Sequence of chain 1.C:
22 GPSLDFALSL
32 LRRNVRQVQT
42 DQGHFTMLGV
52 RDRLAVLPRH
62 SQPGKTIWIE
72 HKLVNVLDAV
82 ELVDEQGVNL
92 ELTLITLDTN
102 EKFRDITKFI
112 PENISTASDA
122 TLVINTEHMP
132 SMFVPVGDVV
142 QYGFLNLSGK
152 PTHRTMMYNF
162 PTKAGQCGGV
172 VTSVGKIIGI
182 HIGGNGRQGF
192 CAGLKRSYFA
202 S

Binding-site contacts:
Ligand atom C15 contacts residue HIS61 of chain 1.C at 3.6 Å.
Ligand atom C9 contacts residue GLU92 of chain 1.C at 3.8 Å.
Ligand atom C19 contacts residue LYS164 of chain 1.C at 3.5 Å.
Ligand atom O4 contacts residue GLY184 of chain 1.C at 3.5 Å.
Ligand atom F1 contacts residue ASN90 of chain 1.C at 3.8 Å.
Ligand atom O2 contacts residue CYS168 of chain 1.C at 2.0 Å.
Ligand atom C20 contacts residue GLY185 of chain 1.C at 3.6 Å.
Ligand atom O4 contacts residue LEU148 of chain 1.C at 2.5 Å.
Ligand atom C21 contacts residue GLY185 of chain 1.C at 3.6 Å.
Ligand atom O5 contacts residue GLY185 of chain 1.C at 3.0 Å (h-bond).
Ligand atom N4 contacts residue HIS61 of chain 1.C at 3.7 Å.
Ligand atom C12 contacts residue LEU148 of chain 1.C at 3.4 Å (hydrophobic).
Ligand atom C6 contacts residue ILE183 of chain 1.C at 3.5 Å (hydrophobic).
Ligand atom C16 contacts residue LEU148 of chain 1.C at 3.8 Å (hydrophobic).
Ligand atom C21 contacts residue LYS164 of chain 1.C at 3.5 Å.
Ligand atom C14 contacts residue LEU148 of chain 1.C at 3.3 Å (hydrophobic).
Ligand atom C4 contacts residue LEU148 of chain 1.C at 3.4 Å (hydrophobic).
Ligand atom F1 contacts residue LYS151 of chain 1.C at 3.5 Å.
Ligand atom C15 contacts residue CYS168 of chain 1.C at 1.7 Å (hydrophobic).
Ligand atom N2 contacts residue GLY185 of chain 1.C at 3.4 Å (h-bond).
Ligand atom F1 contacts residue GLU92 of chain 1.C at 3.5 Å.
Ligand atom N4 contacts residue GLY184 of chain 1.C at 3.7 Å.
Ligand atom O4 contacts residue GLY185 of chain 1.C at 3.6 Å (h-bond).
Ligand atom O5 contacts residue HIS182 of chain 1.C at 3.0 Å (h-bond).
Ligand atom N2 contacts residue LEU148 of chain 1.C at 3.8 Å.
Ligand atom C18 contacts residue CYS168 of chain 1.C at 2.6 Å (hydrophobic).
Ligand atom C8 contacts residue GLU92 of chain 1.C at 3.8 Å.
Ligand atom N3 contacts residue GLY185 of chain 1.C at 3.4 Å.
Ligand atom C11 contacts residue LEU148 of chain 1.C at 3.3 Å (hydrophobic).
Ligand atom C1 contacts residue ILE183 of chain 1.C at 3.7 Å (hydrophobic).
Ligand atom O5 contacts residue GLY184 of chain 1.C at 3.1 Å.
Ligand atom N4 contacts residue CYS168 of chain 1.C at 3.1 Å (h-bond).
Ligand atom O5 contacts residue THR163 of chain 1.C at 2.7 Å.
Ligand atom C14 contacts residue SER149 of chain 1.C at 3.2 Å.
Ligand atom N4 contacts residue ILE183 of chain 1.C at 3.1 Å (h-bond).
Ligand atom C19 contacts residue ALA165 of chain 1.C at 3.8 Å (hydrophobic).
Ligand atom N3 contacts residue THR163 of chain 1.C at 3.6 Å (h-bond).
Ligand atom O2 contacts residue HIS61 of chain 1.C at 2.9 Å (h-bond).
Ligand atom C20 contacts residue GLY184 of chain 1.C at 3.7 Å.
Ligand atom C19 contacts residue CYS168 of chain 1.C at 3.6 Å (hydrophobic).

This small molecule binds to this protein.
Small molecule (SMILES): Cc1cc(C(=O)N[C@@H](Cc2ccc(F)cc2)C(=O)N[C@H](C=O)C[C@@H]2CCCNC2=O)no1